This protein binds this small molecule.
Small molecule (SMILES): Nc1ncnc2c1ncn2[C@H]1C[C@H](O)[C@@H](COP(=O)(O)O)O1

Sequence of chain 51.A:
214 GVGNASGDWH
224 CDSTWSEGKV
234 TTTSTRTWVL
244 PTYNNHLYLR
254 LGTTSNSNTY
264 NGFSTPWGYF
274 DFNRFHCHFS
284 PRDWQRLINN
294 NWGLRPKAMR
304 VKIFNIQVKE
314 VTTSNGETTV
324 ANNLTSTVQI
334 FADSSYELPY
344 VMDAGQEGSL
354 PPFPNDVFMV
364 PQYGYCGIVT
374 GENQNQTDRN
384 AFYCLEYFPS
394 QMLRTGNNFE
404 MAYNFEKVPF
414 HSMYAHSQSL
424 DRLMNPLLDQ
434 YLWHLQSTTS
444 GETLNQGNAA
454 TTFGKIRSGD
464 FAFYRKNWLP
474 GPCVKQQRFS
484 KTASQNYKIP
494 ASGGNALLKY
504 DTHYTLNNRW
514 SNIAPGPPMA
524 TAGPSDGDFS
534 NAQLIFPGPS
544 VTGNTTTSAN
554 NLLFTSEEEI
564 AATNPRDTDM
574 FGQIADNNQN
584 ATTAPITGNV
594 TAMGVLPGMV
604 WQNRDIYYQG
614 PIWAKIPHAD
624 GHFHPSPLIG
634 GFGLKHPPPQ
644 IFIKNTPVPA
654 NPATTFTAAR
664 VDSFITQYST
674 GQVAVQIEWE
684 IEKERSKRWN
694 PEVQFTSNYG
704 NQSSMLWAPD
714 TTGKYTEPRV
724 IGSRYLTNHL

Binding-site contacts:
Ligand atom N7 contacts residue SER629 of chain 51.A at 3.1 Å (h-bond).
Ligand atom C2' contacts residue HIS627 of chain 51.A at 3.2 Å.
Ligand atom O3' contacts residue PRO628 of chain 51.A at 4.1 Å.
Ligand atom C2 contacts residue GLY636 of chain 51.A at 3.2 Å.
Ligand atom N9 contacts residue PRO628 of chain 51.A at 3.7 Å.
Ligand atom N9 contacts residue PRO412 of chain 51.A at 4.2 Å.
Ligand atom C1' contacts residue HIS627 of chain 51.A at 4.3 Å.
Ligand atom C4 contacts residue PRO628 of chain 51.A at 3.0 Å (hydrophobic).
Ligand atom N1 contacts residue VAL411 of chain 51.A at 4.3 Å.
Ligand atom N7 contacts residue PRO628 of chain 51.A at 3.3 Å (h-bond).
Ligand atom C6 contacts residue SER629 of chain 51.A at 3.5 Å.
Ligand atom C8 contacts residue PRO412 of chain 51.A at 4.3 Å (hydrophobic).
Ligand atom N1 contacts residue PRO628 of chain 51.A at 3.2 Å (h-bond).
Ligand atom N6 contacts residue PHE635 of chain 51.A at 3.7 Å.
Ligand atom C6 contacts residue GLY636 of chain 51.A at 3.6 Å.
Ligand atom N3 contacts residue PRO628 of chain 51.A at 3.5 Å (h-bond).
Ligand atom N7 contacts residue ASN606 of chain 51.A at 4.2 Å.
Ligand atom C3' contacts residue HIS627 of chain 51.A at 4.3 Å.
Ligand atom C5 contacts residue PRO628 of chain 51.A at 2.7 Å (hydrophobic).
Ligand atom N6 contacts residue GLY634 of chain 51.A at 3.8 Å.
Ligand atom N6 contacts residue SER629 of chain 51.A at 3.0 Å (h-bond).
Ligand atom C1' contacts residue PRO628 of chain 51.A at 3.9 Å (hydrophobic).
Ligand atom C6 contacts residue PRO412 of chain 51.A at 4.3 Å (hydrophobic).
Ligand atom C2 contacts residue PRO628 of chain 51.A at 3.5 Å (hydrophobic).
Ligand atom O2P contacts residue ASP623 of chain 60.A at 3.2 Å (salt-bridge).
Ligand atom O1P contacts residue HIS625 of chain 60.A at 2.8 Å (h-bond).
Ligand atom N6 contacts residue GLY636 of chain 51.A at 3.2 Å (h-bond).
Ligand atom N1 contacts residue GLY636 of chain 51.A at 2.9 Å (h-bond).
Ligand atom N7 contacts residue PRO412 of chain 51.A at 4.3 Å.
Ligand atom C5 contacts residue PRO412 of chain 51.A at 4.2 Å (hydrophobic).
Ligand atom C8 contacts residue HIS627 of chain 51.A at 3.5 Å.
Ligand atom C4 contacts residue PRO412 of chain 51.A at 4.1 Å (hydrophobic).
Ligand atom C5 contacts residue SER629 of chain 51.A at 3.5 Å.
Ligand atom C2' contacts residue PRO628 of chain 51.A at 3.6 Å (hydrophobic).
Ligand atom C6 contacts residue PRO628 of chain 51.A at 2.8 Å (hydrophobic).
Ligand atom C8 contacts residue SER629 of chain 51.A at 4.2 Å.
Ligand atom P contacts residue HIS625 of chain 60.A at 3.9 Å.
Ligand atom N6 contacts residue PRO628 of chain 51.A at 3.4 Å (h-bond).
Ligand atom N7 contacts residue HIS627 of chain 51.A at 4.1 Å.
Ligand atom C8 contacts residue PRO628 of chain 51.A at 3.8 Å (hydrophobic).

Sequence of chain 60.A:
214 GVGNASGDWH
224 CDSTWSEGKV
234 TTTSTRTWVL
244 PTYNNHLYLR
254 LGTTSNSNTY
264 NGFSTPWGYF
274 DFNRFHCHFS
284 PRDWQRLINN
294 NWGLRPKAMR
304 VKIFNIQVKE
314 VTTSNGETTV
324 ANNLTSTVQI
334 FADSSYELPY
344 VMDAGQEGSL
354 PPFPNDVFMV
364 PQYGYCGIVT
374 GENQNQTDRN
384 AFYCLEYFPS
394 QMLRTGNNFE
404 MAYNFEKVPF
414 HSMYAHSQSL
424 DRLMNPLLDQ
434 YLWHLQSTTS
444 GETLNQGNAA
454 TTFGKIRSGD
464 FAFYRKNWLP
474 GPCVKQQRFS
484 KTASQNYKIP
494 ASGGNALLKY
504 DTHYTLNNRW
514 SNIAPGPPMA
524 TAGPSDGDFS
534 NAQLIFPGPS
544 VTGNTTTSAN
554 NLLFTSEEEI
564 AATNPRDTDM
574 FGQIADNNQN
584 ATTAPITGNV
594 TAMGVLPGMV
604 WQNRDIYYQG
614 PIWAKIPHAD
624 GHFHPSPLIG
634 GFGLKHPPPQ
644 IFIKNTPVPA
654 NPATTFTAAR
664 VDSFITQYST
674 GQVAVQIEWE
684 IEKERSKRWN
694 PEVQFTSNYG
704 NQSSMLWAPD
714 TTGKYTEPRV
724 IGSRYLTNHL